Sequence of chain 1.A:
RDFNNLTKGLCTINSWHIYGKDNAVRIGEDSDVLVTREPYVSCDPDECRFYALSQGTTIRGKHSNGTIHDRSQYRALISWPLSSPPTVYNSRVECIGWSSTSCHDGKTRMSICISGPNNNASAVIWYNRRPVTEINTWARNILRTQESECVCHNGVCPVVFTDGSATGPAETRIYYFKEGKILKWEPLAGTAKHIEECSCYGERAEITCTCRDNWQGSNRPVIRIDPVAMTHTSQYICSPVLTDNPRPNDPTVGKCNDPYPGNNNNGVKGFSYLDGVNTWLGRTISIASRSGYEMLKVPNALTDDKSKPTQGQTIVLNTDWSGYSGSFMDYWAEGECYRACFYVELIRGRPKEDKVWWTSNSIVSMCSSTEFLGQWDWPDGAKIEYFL

The protein below binds the small molecule below.
Small molecule (SMILES): CC(=O)N[C@@H]1[C@@H](O)[C@H](O)[C@@H](CO)O[C@H]1O

Binding-site contacts:
Ligand atom O7 contacts residue ASN65 of chain 1.A at 3.8 Å.
Ligand atom N2 contacts residue TRP357 of chain 1.A at 3.0 Å (h-bond).
Ligand atom C7 contacts residue ASN65 of chain 1.A at 3.7 Å.
Ligand atom O4 contacts residue TRP357 of chain 1.A at 4.1 Å.
Ligand atom C1 contacts residue TRP357 of chain 1.A at 3.6 Å (hydrophobic).
Ligand atom O5 contacts residue TRP357 of chain 1.A at 4.1 Å.
Ligand atom C1 contacts residue ASN65 of chain 1.A at 1.5 Å.
Ligand atom N2 contacts residue ASN65 of chain 1.A at 3.1 Å (h-bond).
Ligand atom C3 contacts residue TRP357 of chain 1.A at 3.4 Å (hydrophobic).
Ligand atom C4 contacts residue ASN65 of chain 1.A at 4.2 Å.
Ligand atom O3 contacts residue TRP357 of chain 1.A at 3.9 Å.
Ligand atom O6 contacts residue ASN65 of chain 1.A at 4.4 Å.
Ligand atom C2 contacts residue TRP357 of chain 1.A at 3.8 Å (hydrophobic).
Ligand atom C4 contacts residue TRP357 of chain 1.A at 4.1 Å (hydrophobic).
Ligand atom C3 contacts residue ASN65 of chain 1.A at 3.8 Å.
Ligand atom C8 contacts residue TRP357 of chain 1.A at 3.3 Å (hydrophobic).
Ligand atom C2 contacts residue ASN65 of chain 1.A at 2.5 Å.
Ligand atom C7 contacts residue TRP357 of chain 1.A at 3.6 Å (hydrophobic).
Ligand atom C5 contacts residue ASN65 of chain 1.A at 3.7 Å.
Ligand atom C5 contacts residue TRP357 of chain 1.A at 3.7 Å (hydrophobic).
Ligand atom O5 contacts residue ASN65 of chain 1.A at 2.3 Å (h-bond).